Binding-site contacts:
Ligand atom O contacts residue THR23 of chain 2.C at 4.0 Å.
Ligand atom CD1 contacts residue GLN45 of chain 4.A at 3.5 Å.
Ligand atom CZ2 contacts residue ILE53 of chain 4.A at 4.0 Å (hydrophobic).
Ligand atom CE2 contacts residue ALA44 of chain 4.A at 3.9 Å (hydrophobic).
Ligand atom CH2 contacts residue GLY21 of chain 4.A at 3.5 Å.
Ligand atom N contacts residue ASP27 of chain 2.C at 3.0 Å (salt-bridge).
Ligand atom CE3 contacts residue HIS31 of chain 4.A at 4.0 Å.
Ligand atom N contacts residue THR28 of chain 2.C at 2.7 Å (h-bond).
Ligand atom CZ3 contacts residue HIS32 of chain 4.A at 3.9 Å.
Ligand atom N contacts residue THR23 of chain 2.C at 2.7 Å (h-bond).
Ligand atom NE1 contacts residue GLN45 of chain 4.A at 2.8 Å (h-bond).
Ligand atom CA contacts residue THR23 of chain 2.C at 3.7 Å.
Ligand atom CE3 contacts residue HIS32 of chain 4.A at 4.0 Å.
Ligand atom OXT contacts residue THR50 of chain 4.A at 2.9 Å (h-bond).
Ligand atom O contacts residue GLY25 of chain 2.C at 3.0 Å (h-bond).
Ligand atom C contacts residue SER51 of chain 2.C at 3.6 Å.
Ligand atom CD1 contacts residue SER51 of chain 2.C at 3.5 Å.
Ligand atom CA contacts residue THR28 of chain 2.C at 3.2 Å.
Ligand atom CB contacts residue THR23 of chain 2.C at 3.6 Å.
Ligand atom CA contacts residue GLY25 of chain 2.C at 3.5 Å.
Ligand atom CZ2 contacts residue ALA44 of chain 4.A at 3.8 Å (hydrophobic).
Ligand atom CG contacts residue SER51 of chain 2.C at 3.8 Å.
Ligand atom CE2 contacts residue GLN45 of chain 4.A at 3.9 Å.
Ligand atom N contacts residue GLY25 of chain 2.C at 2.8 Å (h-bond).
Ligand atom NE1 contacts residue ALA44 of chain 4.A at 3.7 Å.
Ligand atom OXT contacts residue THR47 of chain 4.A at 2.6 Å (h-bond).
Ligand atom CB contacts residue SER51 of chain 2.C at 3.4 Å.
Ligand atom CD1 contacts residue THR47 of chain 4.A at 3.8 Å.
Ligand atom OXT contacts residue GLY25 of chain 2.C at 3.9 Å.
Ligand atom CA contacts residue SER51 of chain 2.C at 4.0 Å.
Ligand atom C contacts residue THR47 of chain 4.A at 3.5 Å.
Ligand atom C contacts residue THR50 of chain 4.A at 4.0 Å.
Ligand atom OXT contacts residue HIS49 of chain 4.A at 3.8 Å.
Ligand atom O contacts residue SER51 of chain 2.C at 2.9 Å (h-bond).
Ligand atom CZ2 contacts residue THR50 of chain 4.A at 4.0 Å.
Ligand atom O contacts residue THR47 of chain 4.A at 3.6 Å.
Ligand atom O contacts residue ARG24 of chain 2.C at 3.5 Å.
Ligand atom CB contacts residue THR28 of chain 2.C at 3.6 Å.
Ligand atom CZ3 contacts residue GLY21 of chain 4.A at 3.7 Å.
Ligand atom C contacts residue GLY25 of chain 2.C at 3.3 Å.

This protein binds this small molecule.
Small molecule (SMILES): N[C@@H](Cc1c[nH]c2ccccc12)C(=O)O

Sequence of chain 4.A:
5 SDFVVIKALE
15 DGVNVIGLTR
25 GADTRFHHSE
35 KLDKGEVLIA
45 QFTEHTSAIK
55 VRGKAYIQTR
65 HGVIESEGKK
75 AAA

Sequence of chain 2.C:
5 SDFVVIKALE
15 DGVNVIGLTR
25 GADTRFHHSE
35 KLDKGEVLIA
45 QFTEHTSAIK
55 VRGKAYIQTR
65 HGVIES